The protein below binds the small molecule below.
Small molecule (SMILES): CC(=O)N[C@H]1[C@H](O[C@H]2[C@H](O)[C@@H](NC(C)=O)CO[C@@H]2CO)O[C@H](CO)[C@@H](O)[C@@H]1O

Binding-site contacts:
Ligand atom O6 contacts residue GLN804 of chain 1.B at 4.0 Å.
Ligand atom O7 contacts residue ASN801 of chain 1.B at 3.7 Å.
Ligand atom N2 contacts residue ASN801 of chain 1.B at 3.0 Å (h-bond).
Ligand atom C6 contacts residue GLN804 of chain 1.B at 4.0 Å.
Ligand atom C6 contacts residue SER803 of chain 1.B at 4.1 Å.
Ligand atom O7 contacts residue SER803 of chain 1.B at 4.5 Å.
Ligand atom C5 contacts residue ASN801 of chain 1.B at 3.7 Å.
Ligand atom C3 contacts residue ASN801 of chain 1.B at 3.8 Å.
Ligand atom C7 contacts residue ASN801 of chain 1.B at 3.5 Å.
Ligand atom O5 contacts residue ASN801 of chain 1.B at 2.3 Å (h-bond).
Ligand atom C2 contacts residue ASN801 of chain 1.B at 2.5 Å.
Ligand atom C4 contacts residue ASN801 of chain 1.B at 4.2 Å.
Ligand atom C1 contacts residue ASN801 of chain 1.B at 1.4 Å.
Ligand atom C8 contacts residue PHE817 of chain 1.B at 4.1 Å (hydrophobic).
Ligand atom C5 contacts residue SER803 of chain 1.B at 3.5 Å.
Ligand atom O5 contacts residue SER803 of chain 1.B at 3.3 Å (h-bond).
Ligand atom C1 contacts residue SER803 of chain 1.B at 3.4 Å.

Sequence of chain 1.B:
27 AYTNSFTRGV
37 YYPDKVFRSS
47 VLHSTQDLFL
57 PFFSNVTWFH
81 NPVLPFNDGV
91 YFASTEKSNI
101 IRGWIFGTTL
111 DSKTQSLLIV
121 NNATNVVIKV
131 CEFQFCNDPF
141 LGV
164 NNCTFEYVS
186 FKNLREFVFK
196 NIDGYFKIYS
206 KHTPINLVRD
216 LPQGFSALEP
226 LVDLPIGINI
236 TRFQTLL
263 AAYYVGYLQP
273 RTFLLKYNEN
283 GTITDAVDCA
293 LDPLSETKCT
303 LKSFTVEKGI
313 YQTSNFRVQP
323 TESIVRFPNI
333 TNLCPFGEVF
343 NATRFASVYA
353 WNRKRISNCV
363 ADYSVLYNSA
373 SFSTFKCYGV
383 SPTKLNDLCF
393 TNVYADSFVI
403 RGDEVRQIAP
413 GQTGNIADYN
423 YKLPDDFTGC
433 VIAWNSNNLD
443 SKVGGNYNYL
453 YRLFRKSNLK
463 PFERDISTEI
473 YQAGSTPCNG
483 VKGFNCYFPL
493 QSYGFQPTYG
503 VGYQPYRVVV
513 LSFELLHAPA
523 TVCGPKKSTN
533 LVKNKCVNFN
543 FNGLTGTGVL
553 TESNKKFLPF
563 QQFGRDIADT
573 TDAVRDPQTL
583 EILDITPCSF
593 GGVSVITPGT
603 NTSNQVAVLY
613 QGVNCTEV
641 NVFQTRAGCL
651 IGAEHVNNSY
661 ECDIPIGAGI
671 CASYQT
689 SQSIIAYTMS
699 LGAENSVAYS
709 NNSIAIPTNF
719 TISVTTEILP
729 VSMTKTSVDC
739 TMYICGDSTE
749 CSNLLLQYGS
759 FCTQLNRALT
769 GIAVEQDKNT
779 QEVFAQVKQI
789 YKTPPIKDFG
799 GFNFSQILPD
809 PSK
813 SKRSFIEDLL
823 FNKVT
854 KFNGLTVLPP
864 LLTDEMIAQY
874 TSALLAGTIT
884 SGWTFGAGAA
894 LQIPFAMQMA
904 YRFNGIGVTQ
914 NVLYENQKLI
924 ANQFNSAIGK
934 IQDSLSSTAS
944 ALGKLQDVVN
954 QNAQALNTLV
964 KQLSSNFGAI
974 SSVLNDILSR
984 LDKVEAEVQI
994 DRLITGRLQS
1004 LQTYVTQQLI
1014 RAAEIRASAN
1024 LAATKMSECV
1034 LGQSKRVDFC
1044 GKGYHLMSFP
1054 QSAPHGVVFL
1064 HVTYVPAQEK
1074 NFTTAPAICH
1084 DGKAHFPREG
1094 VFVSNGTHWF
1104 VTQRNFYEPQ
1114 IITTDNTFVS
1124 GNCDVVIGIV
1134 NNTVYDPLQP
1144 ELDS